This small molecule binds to this protein.
Small molecule (SMILES): CN(Cc1cnc2nc(N)nc(N)c2n1)c1ccc(C(=O)N[C@@H](CCC(=O)O)C(=O)O)cc1

Sequence of chain 2.E:
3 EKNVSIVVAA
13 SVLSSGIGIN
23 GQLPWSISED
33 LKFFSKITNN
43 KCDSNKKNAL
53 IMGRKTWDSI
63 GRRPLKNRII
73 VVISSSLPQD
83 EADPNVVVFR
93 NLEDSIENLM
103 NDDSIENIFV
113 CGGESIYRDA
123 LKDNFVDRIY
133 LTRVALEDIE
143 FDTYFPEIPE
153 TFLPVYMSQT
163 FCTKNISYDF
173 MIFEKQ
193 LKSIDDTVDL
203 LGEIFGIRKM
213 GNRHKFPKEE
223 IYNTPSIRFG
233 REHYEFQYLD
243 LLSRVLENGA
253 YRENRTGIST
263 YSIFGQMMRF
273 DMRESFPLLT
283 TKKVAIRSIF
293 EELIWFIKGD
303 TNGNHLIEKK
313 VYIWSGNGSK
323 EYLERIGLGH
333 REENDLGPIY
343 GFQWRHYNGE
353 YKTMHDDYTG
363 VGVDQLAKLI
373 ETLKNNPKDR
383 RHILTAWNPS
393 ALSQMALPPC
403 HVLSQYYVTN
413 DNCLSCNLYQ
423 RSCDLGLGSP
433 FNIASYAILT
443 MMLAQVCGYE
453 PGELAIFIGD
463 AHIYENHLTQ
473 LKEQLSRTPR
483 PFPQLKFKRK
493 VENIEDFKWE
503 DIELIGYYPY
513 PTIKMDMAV

Binding-site contacts:
Ligand atom C8A contacts residue NDP1 of chain 2.Z at 3.6 Å.
Ligand atom O2 contacts residue ARG70 of chain 2.E at 2.9 Å (salt-bridge).
Ligand atom C16 contacts residue PHE36 of chain 2.E at 3.5 Å (hydrophobic).
Ligand atom CM contacts residue ILE62 of chain 2.E at 3.6 Å (hydrophobic).
Ligand atom NA2 contacts residue THR134 of chain 2.E at 3.2 Å (h-bond).
Ligand atom NA4 contacts residue CYS113 of chain 2.E at 3.4 Å.
Ligand atom NA4 contacts residue PHE36 of chain 2.E at 3.5 Å.
Ligand atom O2 contacts residue SER37 of chain 2.E at 3.0 Å (h-bond).
Ligand atom NA2 contacts residue VAL10 of chain 2.E at 3.6 Å (h-bond).
Ligand atom NA2 contacts residue ALA11 of chain 2.E at 3.4 Å.
Ligand atom O1 contacts residue SER37 of chain 2.E at 3.5 Å.
Ligand atom C2 contacts residue ALA11 of chain 2.E at 3.6 Å (hydrophobic).
Ligand atom N8 contacts residue LEU25 of chain 2.E at 3.7 Å.
Ligand atom C4 contacts residue VAL9 of chain 2.E at 3.6 Å (hydrophobic).
Ligand atom C14 contacts residue ILE62 of chain 2.E at 3.4 Å (hydrophobic).
Ligand atom C13 contacts residue ILE62 of chain 2.E at 3.8 Å (hydrophobic).
Ligand atom C7 contacts residue LEU25 of chain 2.E at 3.5 Å (hydrophobic).
Ligand atom CT contacts residue SER37 of chain 2.E at 3.4 Å.
Ligand atom CB contacts residue SER37 of chain 2.E at 3.7 Å.
Ligand atom C9 contacts residue NDP1 of chain 2.Z at 3.7 Å.
Ligand atom C2 contacts residue ASP32 of chain 2.E at 3.5 Å.
Ligand atom N1 contacts residue ALA11 of chain 2.E at 3.6 Å.
Ligand atom NA2 contacts residue ASP32 of chain 2.E at 2.6 Å (salt-bridge).
Ligand atom CT contacts residue ARG70 of chain 2.E at 3.2 Å.
Ligand atom N3 contacts residue VAL9 of chain 2.E at 3.3 Å.
Ligand atom C4A contacts residue NDP1 of chain 2.Z at 3.3 Å.
Ligand atom C15 contacts residue ILE62 of chain 2.E at 3.7 Å (hydrophobic).
Ligand atom NA4 contacts residue VAL9 of chain 2.E at 2.7 Å (h-bond).
Ligand atom C6 contacts residue NDP1 of chain 2.Z at 3.6 Å.
Ligand atom OE2 contacts residue LEU33 of chain 2.E at 3.6 Å.
Ligand atom C8A contacts residue ASP32 of chain 2.E at 3.8 Å.
Ligand atom O1 contacts residue ARG70 of chain 2.E at 2.8 Å (salt-bridge).
Ligand atom NA4 contacts residue VAL10 of chain 2.E at 3.8 Å.
Ligand atom C4 contacts residue PHE36 of chain 2.E at 3.5 Å (hydrophobic).
Ligand atom C2 contacts residue VAL10 of chain 2.E at 3.8 Å (hydrophobic).
Ligand atom C4 contacts residue NDP1 of chain 2.Z at 3.4 Å.
Ligand atom N10 contacts residue ILE62 of chain 2.E at 3.6 Å.
Ligand atom N3 contacts residue VAL10 of chain 2.E at 3.4 Å (h-bond).
Ligand atom N1 contacts residue ASP32 of chain 2.E at 2.8 Å (salt-bridge).
Ligand atom N5 contacts residue NDP1 of chain 2.Z at 3.3 Å.